This small molecule binds to this protein.
Small molecule (SMILES): CC(=O)N[C@@H]1[C@@H](O)[C@H](O)[C@@H](CO)O[C@H]1O

Binding-site contacts:
Ligand atom C8 contacts residue ASN240 of chain 1.C at 4.4 Å.
Ligand atom N2 contacts residue ASN240 of chain 1.C at 2.9 Å (h-bond).
Ligand atom C4 contacts residue ASN240 of chain 1.C at 4.2 Å.
Ligand atom C6 contacts residue GLU276 of chain 1.C at 4.3 Å.
Ligand atom C5 contacts residue GLU276 of chain 1.C at 4.0 Å.
Ligand atom C3 contacts residue ASN240 of chain 1.C at 3.8 Å.
Ligand atom C5 contacts residue ASN240 of chain 1.C at 3.8 Å.
Ligand atom C7 contacts residue ASN240 of chain 1.C at 3.2 Å.
Ligand atom O7 contacts residue ASN240 of chain 1.C at 3.2 Å (h-bond).
Ligand atom C1 contacts residue ASN240 of chain 1.C at 1.4 Å.
Ligand atom C2 contacts residue ASN240 of chain 1.C at 2.5 Å.
Ligand atom O5 contacts residue ASN240 of chain 1.C at 2.4 Å (h-bond).
Ligand atom O5 contacts residue GLU276 of chain 1.C at 4.2 Å.

Sequence of chain 1.C:
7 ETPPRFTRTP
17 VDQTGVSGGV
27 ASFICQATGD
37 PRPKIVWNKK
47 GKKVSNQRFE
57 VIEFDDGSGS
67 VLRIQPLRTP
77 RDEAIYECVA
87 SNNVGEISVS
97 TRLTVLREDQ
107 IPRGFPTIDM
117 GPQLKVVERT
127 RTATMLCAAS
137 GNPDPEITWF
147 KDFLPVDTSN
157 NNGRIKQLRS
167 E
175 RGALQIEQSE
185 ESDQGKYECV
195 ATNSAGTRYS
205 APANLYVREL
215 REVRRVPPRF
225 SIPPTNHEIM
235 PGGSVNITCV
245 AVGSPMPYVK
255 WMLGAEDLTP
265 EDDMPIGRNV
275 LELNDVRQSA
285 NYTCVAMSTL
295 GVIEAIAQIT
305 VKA